Sequence of chain 1.B:
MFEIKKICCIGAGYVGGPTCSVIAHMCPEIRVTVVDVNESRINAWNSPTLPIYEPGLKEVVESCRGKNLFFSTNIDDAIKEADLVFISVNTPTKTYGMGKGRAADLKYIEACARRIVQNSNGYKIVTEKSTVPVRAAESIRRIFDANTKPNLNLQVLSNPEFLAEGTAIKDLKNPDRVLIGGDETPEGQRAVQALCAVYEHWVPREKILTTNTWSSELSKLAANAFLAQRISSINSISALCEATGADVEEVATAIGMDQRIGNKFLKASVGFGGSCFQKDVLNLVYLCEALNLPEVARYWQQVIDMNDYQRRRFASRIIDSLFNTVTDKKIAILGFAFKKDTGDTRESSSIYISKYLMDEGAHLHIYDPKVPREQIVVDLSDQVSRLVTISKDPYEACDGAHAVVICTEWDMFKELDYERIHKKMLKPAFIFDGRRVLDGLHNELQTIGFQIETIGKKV

The small molecule below binds the protein below.
Small molecule (SMILES): O=c1ccn([C@@H]2O[C@H](CO[P](=O)(O)O[P](=O)(O)O[C@H]3OC[C@@H](O)[C@H](O)[C@H]3O)[C@@H](O)[C@H]2O)c(=O)[nH]1

Sequence of chain 1.A:
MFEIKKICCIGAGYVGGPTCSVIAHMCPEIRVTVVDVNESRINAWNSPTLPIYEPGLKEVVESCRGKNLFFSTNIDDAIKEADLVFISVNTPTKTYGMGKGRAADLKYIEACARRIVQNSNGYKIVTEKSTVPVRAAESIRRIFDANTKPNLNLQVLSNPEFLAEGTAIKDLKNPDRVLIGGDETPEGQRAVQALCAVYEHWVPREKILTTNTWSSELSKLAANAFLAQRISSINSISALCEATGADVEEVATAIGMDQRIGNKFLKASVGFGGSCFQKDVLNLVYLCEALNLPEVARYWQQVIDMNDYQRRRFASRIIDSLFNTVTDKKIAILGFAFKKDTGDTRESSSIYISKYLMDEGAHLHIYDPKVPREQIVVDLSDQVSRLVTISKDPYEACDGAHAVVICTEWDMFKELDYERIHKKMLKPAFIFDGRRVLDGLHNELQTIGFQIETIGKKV

Binding-site contacts:
Ligand atom O3' contacts residue PHE162 of chain 1.A at 2.9 Å (h-bond).
Ligand atom O3D contacts residue PHE338 of chain 1.A at 2.8 Å (h-bond).
Ligand atom O2 contacts residue SER269 of chain 1.A at 2.8 Å (h-bond).
Ligand atom C4D contacts residue GLY273 of chain 1.A at 3.6 Å.
Ligand atom O5' contacts residue CYS276 of chain 1.A at 3.4 Å.
Ligand atom O4 contacts residue LEU266 of chain 1.A at 3.5 Å (h-bond).
Ligand atom O2' contacts residue ARG260 of chain 1.B at 2.6 Å (salt-bridge).
Ligand atom C5' contacts residue THR131 of chain 1.A at 3.6 Å.
Ligand atom O3A contacts residue LYS339 of chain 1.A at 3.4 Å.
Ligand atom C5' contacts residue CYS276 of chain 1.A at 3.7 Å (hydrophobic).
Ligand atom C3D contacts residue PHE338 of chain 1.A at 3.6 Å (hydrophobic).
Ligand atom O2B contacts residue ALA164 of chain 1.A at 3.6 Å.
Ligand atom O4D contacts residue ILE231 of chain 1.A at 3.6 Å.
Ligand atom O4 contacts residue LYS267 of chain 1.A at 2.9 Å (salt-bridge).
Ligand atom O2A contacts residue PHE277 of chain 1.A at 3.6 Å.
Ligand atom O3B contacts residue ALA164 of chain 1.A at 3.1 Å.
Ligand atom C3' contacts residue LEU163 of chain 1.A at 3.5 Å (hydrophobic).
Ligand atom O4' contacts residue LEU163 of chain 1.A at 3.4 Å (h-bond).
Ligand atom C6 contacts residue ILE231 of chain 1.A at 3.7 Å (hydrophobic).
Ligand atom O4' contacts residue THR131 of chain 1.A at 3.2 Å (h-bond).
Ligand atom C4' contacts residue LYS220 of chain 1.A at 3.7 Å.
Ligand atom O3D contacts residue GLY273 of chain 1.A at 3.1 Å (h-bond).
Ligand atom N3 contacts residue LYS267 of chain 1.A at 2.7 Å (salt-bridge).
Ligand atom O2' contacts residue ALA164 of chain 1.A at 3.6 Å.
Ligand atom C4 contacts residue LYS267 of chain 1.A at 3.5 Å.
Ligand atom O3' contacts residue ARG260 of chain 1.B at 3.3 Å (salt-bridge).
Ligand atom O4' contacts residue LYS220 of chain 1.A at 2.8 Å (salt-bridge).
Ligand atom O4' contacts residue GLU161 of chain 1.A at 3.3 Å (salt-bridge).
Ligand atom O1A contacts residue LYS339 of chain 1.A at 3.3 Å (salt-bridge).
Ligand atom O2 contacts residue ARG442 of chain 1.A at 3.6 Å (salt-bridge).
Ligand atom C5 contacts residue PHE265 of chain 1.A at 3.6 Å (hydrophobic).
Ligand atom O2B contacts residue GLU165 of chain 1.A at 3.0 Å (salt-bridge).
Ligand atom O2D contacts residue ARG442 of chain 1.A at 2.7 Å (salt-bridge).
Ligand atom O1A contacts residue PHE265 of chain 1.A at 3.7 Å.
Ligand atom C5' contacts residue LEU163 of chain 1.A at 3.5 Å (hydrophobic).
Ligand atom O4D contacts residue PHE272 of chain 1.A at 3.4 Å.
Ligand atom O4 contacts residue PHE265 of chain 1.A at 3.2 Å.
Ligand atom C3' contacts residue PHE162 of chain 1.A at 3.4 Å (hydrophobic).
Ligand atom O1B contacts residue PHE338 of chain 1.A at 3.6 Å.
Ligand atom O2A contacts residue PHE265 of chain 1.A at 3.2 Å.